Binding-site contacts:
Ligand atom C2 contacts residue SER202 of chain 1.A at 3.4 Å.
Ligand atom C5 contacts residue ILE204 of chain 1.A at 3.7 Å (hydrophobic).
Ligand atom O2 contacts residue PRO149 of chain 1.A at 3.4 Å.
Ligand atom C2 contacts residue ILE204 of chain 1.A at 4.2 Å (hydrophobic).
Ligand atom N contacts residue ASN118 of chain 1.A at 3.8 Å.
Ligand atom O2 contacts residue ARG155 of chain 1.A at 2.6 Å (salt-bridge).
Ligand atom C7 contacts residue ASN147 of chain 1.A at 3.5 Å.
Ligand atom C5 contacts residue ASN147 of chain 1.A at 3.3 Å.
Ligand atom C6 contacts residue ASN147 of chain 1.A at 3.6 Å.
Ligand atom C1 contacts residue SER202 of chain 1.A at 4.4 Å.
Ligand atom O1 contacts residue ARG155 of chain 1.A at 3.1 Å (salt-bridge).
Ligand atom C3 contacts residue SER202 of chain 1.A at 4.5 Å.
Ligand atom C2 contacts residue ALA196 of chain 1.A at 4.1 Å (hydrophobic).
Ligand atom C6 contacts residue THR148 of chain 1.A at 4.4 Å.
Ligand atom C6 contacts residue PRO149 of chain 1.A at 4.3 Å (hydrophobic).
Ligand atom N contacts residue ASN147 of chain 1.A at 3.8 Å.
Ligand atom N contacts residue PHE193 of chain 1.A at 3.9 Å.
Ligand atom C8 contacts residue ARG155 of chain 1.A at 3.5 Å.
Ligand atom O1 contacts residue SER202 of chain 1.A at 3.5 Å.
Ligand atom C4 contacts residue ASN147 of chain 1.A at 4.0 Å.
Ligand atom C2 contacts residue PRO197 of chain 1.A at 4.5 Å (hydrophobic).
Ligand atom C6 contacts residue ILE204 of chain 1.A at 4.2 Å (hydrophobic).
Ligand atom C3 contacts residue PHE193 of chain 1.A at 4.3 Å (hydrophobic).
Ligand atom C8 contacts residue SER202 of chain 1.A at 4.3 Å.
Ligand atom O1 contacts residue PRO149 of chain 1.A at 3.9 Å.
Ligand atom C7 contacts residue ASN118 of chain 1.A at 3.9 Å.
Ligand atom C4 contacts residue ILE204 of chain 1.A at 3.9 Å (hydrophobic).
Ligand atom C5 contacts residue THR148 of chain 1.A at 4.3 Å.
Ligand atom N contacts residue ILE204 of chain 1.A at 4.5 Å.
Ligand atom C8 contacts residue PRO149 of chain 1.A at 3.7 Å (hydrophobic).

This small molecule binds to this protein.
Small molecule (SMILES): NCC1CCC(C(=O)O)CC1

Sequence of chain 1.A:
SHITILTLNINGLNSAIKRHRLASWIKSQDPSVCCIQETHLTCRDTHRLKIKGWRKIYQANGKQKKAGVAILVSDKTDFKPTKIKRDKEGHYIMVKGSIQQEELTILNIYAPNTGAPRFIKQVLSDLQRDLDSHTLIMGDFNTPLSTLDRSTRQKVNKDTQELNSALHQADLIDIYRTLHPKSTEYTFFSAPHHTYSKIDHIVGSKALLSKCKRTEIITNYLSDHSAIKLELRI